Binding-site contacts:
Ligand atom C25 contacts residue GLU95 of chain 1.A at 3.5 Å.
Ligand atom C08 contacts residue TYR273 of chain 1.A at 3.0 Å (hydrophobic).
Ligand atom C06 contacts residue HIS249 of chain 1.A at 3.6 Å.
Ligand atom O09 contacts residue SER89 of chain 1.A at 3.3 Å (h-bond).
Ligand atom O10 contacts residue TYR273 of chain 1.A at 2.8 Å (h-bond).
Ligand atom C12 contacts residue SER89 of chain 1.A at 3.3 Å.
Ligand atom C24 contacts residue LEU28 of chain 1.A at 3.7 Å (hydrophobic).
Ligand atom C25 contacts residue PRO27 of chain 1.A at 3.7 Å (hydrophobic).
Ligand atom O31 contacts residue PRO27 of chain 1.A at 3.0 Å.
Ligand atom C04 contacts residue HIS249 of chain 1.A at 3.6 Å.
Ligand atom C03 contacts residue MET164 of chain 1.A at 3.8 Å (hydrophobic).
Ligand atom C16 contacts residue ILE126 of chain 1.A at 3.5 Å (hydrophobic).
Ligand atom C11 contacts residue CYS85 of chain 1.A at 3.8 Å (hydrophobic).
Ligand atom C17 contacts residue ILE126 of chain 1.A at 3.8 Å (hydrophobic).
Ligand atom O31 contacts residue LEU28 of chain 1.A at 3.4 Å (h-bond).
Ligand atom C27 contacts residue GLU95 of chain 1.A at 2.9 Å.
Ligand atom C30 contacts residue ARG88 of chain 1.A at 3.2 Å.
Ligand atom C05 contacts residue SER89 of chain 1.A at 3.8 Å.
Ligand atom C03 contacts residue CYS85 of chain 1.A at 3.5 Å (hydrophobic).
Ligand atom C07 contacts residue GLN86 of chain 1.A at 3.6 Å.
Ligand atom C06 contacts residue SER89 of chain 1.A at 3.8 Å.
Ligand atom C05 contacts residue HIS249 of chain 1.A at 3.2 Å.
Ligand atom C20 contacts residue MET129 of chain 1.A at 3.6 Å (hydrophobic).
Ligand atom C11 contacts residue SER89 of chain 1.A at 3.4 Å.
Ligand atom C08 contacts residue HIS249 of chain 1.A at 3.3 Å.
Ligand atom C30 contacts residue GLU95 of chain 1.A at 3.1 Å.
Ligand atom O10 contacts residue HIS249 of chain 1.A at 3.5 Å (h-bond).
Ligand atom O09 contacts residue HIS249 of chain 1.A at 3.6 Å (h-bond).
Ligand atom C11 contacts residue NQD1 of chain 1.C at 3.7 Å.
Ligand atom O10 contacts residue GLN86 of chain 1.A at 3.5 Å (h-bond).
Ligand atom C28 contacts residue GLU95 of chain 1.A at 3.4 Å.
Ligand atom O09 contacts residue TYR273 of chain 1.A at 2.6 Å (h-bond).
Ligand atom C15 contacts residue NQD1 of chain 1.C at 3.8 Å.
Ligand atom O09 contacts residue HIS123 of chain 1.A at 3.3 Å (h-bond).
Ligand atom C26 contacts residue GLU95 of chain 1.A at 3.0 Å.
Ligand atom C15 contacts residue ARG88 of chain 1.A at 3.7 Å.
Ligand atom C01 contacts residue TYR127 of chain 1.A at 3.6 Å (hydrophobic).
Ligand atom C02 contacts residue SER89 of chain 1.A at 3.8 Å.
Ligand atom C13 contacts residue NQD1 of chain 1.C at 3.5 Å.
Ligand atom C22 contacts residue LEU28 of chain 1.A at 3.7 Å (hydrophobic).

Sequence of chain 1.A:
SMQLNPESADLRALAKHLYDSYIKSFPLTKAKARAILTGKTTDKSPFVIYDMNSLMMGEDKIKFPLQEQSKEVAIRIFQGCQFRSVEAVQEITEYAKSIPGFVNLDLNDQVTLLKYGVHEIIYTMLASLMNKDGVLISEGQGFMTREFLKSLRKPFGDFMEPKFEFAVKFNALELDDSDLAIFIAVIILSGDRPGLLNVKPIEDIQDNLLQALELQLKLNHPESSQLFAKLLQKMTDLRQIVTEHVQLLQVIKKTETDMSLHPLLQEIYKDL

A small-molecule ligand and the protein it binds are described below.
Small molecule (SMILES): C/C(=C/CC/C(C)=C/CC/C(C)=C/CC[C@]1(C)CCc2cc(O)cc(C)c2O1)C(=O)O